The protein below binds the small molecule below.
Small molecule (SMILES): CC(=O)N[C@@H]1[C@@H](O)[C@H](O)[C@@H](CO)O[C@H]1O

Binding-site contacts:
Ligand atom O5 contacts residue ASN245 of chain 1.A at 2.3 Å (h-bond).
Ligand atom C1 contacts residue ASN245 of chain 1.A at 1.4 Å.
Ligand atom C7 contacts residue ASN245 of chain 1.A at 3.7 Å.
Ligand atom C4 contacts residue ASN245 of chain 1.A at 4.3 Å.
Ligand atom C1 contacts residue TYR244 of chain 1.A at 4.1 Å (hydrophobic).
Ligand atom C3 contacts residue ASN245 of chain 1.A at 3.8 Å.
Ligand atom O5 contacts residue TYR244 of chain 1.A at 3.6 Å (h-bond).
Ligand atom C5 contacts residue ASN245 of chain 1.A at 3.6 Å.
Ligand atom O7 contacts residue ASN245 of chain 1.A at 3.5 Å (h-bond).
Ligand atom C2 contacts residue ASN245 of chain 1.A at 2.5 Å.
Ligand atom N2 contacts residue ASN245 of chain 1.A at 2.9 Å (h-bond).
Ligand atom C1 contacts residue ARG258 of chain 1.A at 4.0 Å.

Sequence of chain 1.A:
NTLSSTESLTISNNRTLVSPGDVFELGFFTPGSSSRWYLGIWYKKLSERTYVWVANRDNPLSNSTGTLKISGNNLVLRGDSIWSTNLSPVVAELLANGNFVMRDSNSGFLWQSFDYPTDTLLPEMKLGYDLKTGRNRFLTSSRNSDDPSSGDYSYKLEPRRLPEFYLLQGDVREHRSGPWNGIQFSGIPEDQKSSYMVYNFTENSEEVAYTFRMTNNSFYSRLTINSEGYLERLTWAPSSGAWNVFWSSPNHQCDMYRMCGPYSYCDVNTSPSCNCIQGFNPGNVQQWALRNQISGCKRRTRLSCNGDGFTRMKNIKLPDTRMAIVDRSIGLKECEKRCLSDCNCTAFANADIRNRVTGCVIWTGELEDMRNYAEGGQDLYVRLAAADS